Sequence of chain 1.A:
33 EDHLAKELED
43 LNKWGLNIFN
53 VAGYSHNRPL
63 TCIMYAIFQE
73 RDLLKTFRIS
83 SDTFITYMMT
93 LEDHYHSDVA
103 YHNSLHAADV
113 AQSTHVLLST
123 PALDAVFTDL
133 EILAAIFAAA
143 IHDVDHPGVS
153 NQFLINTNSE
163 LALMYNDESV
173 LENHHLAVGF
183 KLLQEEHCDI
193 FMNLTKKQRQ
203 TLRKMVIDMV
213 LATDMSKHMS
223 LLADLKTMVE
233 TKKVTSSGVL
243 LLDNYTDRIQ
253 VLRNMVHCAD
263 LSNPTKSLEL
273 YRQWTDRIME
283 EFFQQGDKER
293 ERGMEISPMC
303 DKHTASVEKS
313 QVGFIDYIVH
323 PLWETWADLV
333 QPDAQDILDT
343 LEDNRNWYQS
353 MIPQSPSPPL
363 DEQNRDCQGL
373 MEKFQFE

Binding-site contacts:
Ligand atom N2 contacts residue HIS104 of chain 1.A at 4.1 Å.
Ligand atom O2 contacts residue GLN313 of chain 1.A at 3.2 Å (h-bond).
Ligand atom C9 contacts residue GLN313 of chain 1.A at 3.1 Å.
Ligand atom C2 contacts residue PHE316 of chain 1.A at 3.6 Å (hydrophobic).
Ligand atom O1 contacts residue PHE316 of chain 1.A at 3.8 Å.
Ligand atom C8 contacts residue LEU372 of chain 1.A at 3.8 Å (hydrophobic).
Ligand atom C10 contacts residue SER312 of chain 1.A at 3.6 Å.
Ligand atom C14 contacts residue ASN265 of chain 1.A at 3.5 Å.
Ligand atom O2 contacts residue ILE280 of chain 1.A at 4.1 Å.
Ligand atom C10 contacts residue PHE316 of chain 1.A at 3.7 Å (hydrophobic).
Ligand atom O1 contacts residue ILE280 of chain 1.A at 3.7 Å.
Ligand atom C13 contacts residue TYR103 of chain 1.A at 3.5 Å (hydrophobic).
Ligand atom C6 contacts residue MET373 of chain 1.A at 3.7 Å (hydrophobic).
Ligand atom C7 contacts residue LEU372 of chain 1.A at 3.8 Å (hydrophobic).
Ligand atom C1 contacts residue THR277 of chain 1.A at 3.5 Å.
Ligand atom C12 contacts residue ILE280 of chain 1.A at 3.9 Å (hydrophobic).
Ligand atom N1 contacts residue MET217 of chain 1.A at 3.8 Å.
Ligand atom O2 contacts residue PHE316 of chain 1.A at 3.6 Å.
Ligand atom C2 contacts residue ILE280 of chain 1.A at 3.6 Å (hydrophobic).
Ligand atom C13 contacts residue ASN265 of chain 1.A at 4.0 Å.
Ligand atom N2 contacts residue PHE376 of chain 1.A at 4.1 Å.
Ligand atom C10 contacts residue GLN313 of chain 1.A at 3.5 Å.
Ligand atom C11 contacts residue ILE280 of chain 1.A at 3.7 Å (hydrophobic).
Ligand atom C16 contacts residue LEU263 of chain 1.A at 4.0 Å (hydrophobic).
Ligand atom C1 contacts residue TYR273 of chain 1.A at 3.8 Å (hydrophobic).
Ligand atom C3 contacts residue ILE280 of chain 1.A at 3.9 Å (hydrophobic).
Ligand atom C3 contacts residue PHE316 of chain 1.A at 3.5 Å (hydrophobic).
Ligand atom C18 contacts residue ILE280 of chain 1.A at 3.8 Å (hydrophobic).
Ligand atom C18 contacts residue PHE284 of chain 1.A at 3.6 Å (hydrophobic).
Ligand atom O3 contacts residue MG1 of chain 1.E at 3.3 Å.
Ligand atom C8 contacts residue MET281 of chain 1.A at 3.8 Å (hydrophobic).
Ligand atom C1 contacts residue ILE280 of chain 1.A at 4.0 Å (hydrophobic).
Ligand atom C4 contacts residue GLN313 of chain 1.A at 3.7 Å.
Ligand atom C1 contacts residue GLN313 of chain 1.A at 3.6 Å.
Ligand atom C9 contacts residue MET281 of chain 1.A at 3.8 Å (hydrophobic).
Ligand atom C5 contacts residue PHE316 of chain 1.A at 4.0 Å (hydrophobic).
Ligand atom C14 contacts residue TYR103 of chain 1.A at 3.9 Å (hydrophobic).
Ligand atom O1 contacts residue GLN313 of chain 1.A at 3.2 Å (h-bond).
Ligand atom C1 contacts residue TRP276 of chain 1.A at 4.0 Å (hydrophobic).
Ligand atom C11 contacts residue PHE316 of chain 1.A at 3.7 Å (hydrophobic).

The small molecule below binds the protein below.
Small molecule (SMILES): COc1ccc(C2CNC(=O)NC2)cc1O[C@H]1C[C@@H]2CC[C@H]1C2